This protein binds this small molecule.
Small molecule (SMILES): CC(=O)N[C@H]1[C@H](O[C@H]2[C@H](O)[C@@H](NC(C)=O)CO[C@@H]2CO)O[C@H](CO)[C@@H](O[C@@H]2O[C@H](CO[C@H]3O[C@H](CO)[C@@H](O)[C@H](O)[C@@H]3O)[C@@H](O)[C@H](O[C@H]3O[C@H](CO)[C@@H](O)[C@H](O)[C@@H]3O)[C@@H]2O)[C@@H]1O

Binding-site contacts:
Ligand atom C4 contacts residue ASN183 of chain 1.B at 4.2 Å.
Ligand atom C2 contacts residue ASN183 of chain 1.B at 2.4 Å.
Ligand atom O6 contacts residue ARG216 of chain 1.B at 4.5 Å.
Ligand atom O7 contacts residue ASN183 of chain 1.B at 4.4 Å.
Ligand atom O6 contacts residue LEU209 of chain 1.B at 4.2 Å.
Ligand atom O5 contacts residue LEU209 of chain 1.B at 3.9 Å.
Ligand atom C7 contacts residue ASN183 of chain 1.B at 3.8 Å.
Ligand atom O5 contacts residue ASN183 of chain 1.B at 2.4 Å (h-bond).
Ligand atom C6 contacts residue PRO211 of chain 1.B at 4.5 Å (hydrophobic).
Ligand atom C5 contacts residue ASN183 of chain 1.B at 3.7 Å.
Ligand atom C3 contacts residue ASN183 of chain 1.B at 3.8 Å.
Ligand atom N2 contacts residue ASN183 of chain 1.B at 2.8 Å (h-bond).
Ligand atom C1 contacts residue ASN183 of chain 1.B at 1.4 Å.

Sequence of chain 1.B:
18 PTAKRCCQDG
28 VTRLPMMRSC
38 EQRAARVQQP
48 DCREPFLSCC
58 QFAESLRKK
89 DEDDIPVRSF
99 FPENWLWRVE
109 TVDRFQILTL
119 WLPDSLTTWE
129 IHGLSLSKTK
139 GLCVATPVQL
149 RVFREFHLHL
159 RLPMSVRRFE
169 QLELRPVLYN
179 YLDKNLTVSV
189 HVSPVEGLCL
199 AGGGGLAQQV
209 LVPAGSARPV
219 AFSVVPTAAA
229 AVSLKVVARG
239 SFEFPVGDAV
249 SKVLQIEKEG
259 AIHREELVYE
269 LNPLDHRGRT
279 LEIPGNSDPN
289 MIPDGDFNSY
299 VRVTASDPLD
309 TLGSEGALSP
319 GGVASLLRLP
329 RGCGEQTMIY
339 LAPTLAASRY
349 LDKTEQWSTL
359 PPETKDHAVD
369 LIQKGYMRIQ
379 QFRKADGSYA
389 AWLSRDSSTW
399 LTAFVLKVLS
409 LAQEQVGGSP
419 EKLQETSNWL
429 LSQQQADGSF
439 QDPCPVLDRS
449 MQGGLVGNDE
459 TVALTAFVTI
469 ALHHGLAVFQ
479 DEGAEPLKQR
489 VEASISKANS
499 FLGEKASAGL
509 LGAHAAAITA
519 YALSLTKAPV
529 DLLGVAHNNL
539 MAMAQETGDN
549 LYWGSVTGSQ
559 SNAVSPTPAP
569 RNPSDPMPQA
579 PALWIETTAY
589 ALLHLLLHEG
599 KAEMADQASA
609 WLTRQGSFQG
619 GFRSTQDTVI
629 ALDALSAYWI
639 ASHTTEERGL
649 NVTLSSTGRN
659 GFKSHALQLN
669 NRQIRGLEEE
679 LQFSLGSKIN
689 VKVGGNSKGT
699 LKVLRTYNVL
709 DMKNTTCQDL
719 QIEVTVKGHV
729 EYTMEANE